Sequence of chain 1.A:
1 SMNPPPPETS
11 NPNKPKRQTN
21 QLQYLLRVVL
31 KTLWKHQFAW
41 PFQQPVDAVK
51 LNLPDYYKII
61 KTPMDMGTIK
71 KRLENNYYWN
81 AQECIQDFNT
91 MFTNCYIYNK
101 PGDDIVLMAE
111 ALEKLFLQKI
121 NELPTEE

Binding-site contacts:
Ligand atom C7 contacts residue LEU53 of chain 1.A at 3.8 Å (hydrophobic).
Ligand atom O1 contacts residue PRO41 of chain 1.A at 3.1 Å.
Ligand atom C contacts residue VAL46 of chain 1.A at 3.5 Å (hydrophobic).
Ligand atom O contacts residue TYR56 of chain 1.A at 3.8 Å.
Ligand atom C1 contacts residue PHE42 of chain 1.A at 3.9 Å (hydrophobic).
Ligand atom C6 contacts residue BU31 of chain 1.D at 3.3 Å.
Ligand atom C2 contacts residue VAL46 of chain 1.A at 3.9 Å (hydrophobic).
Ligand atom C14 contacts residue LEU51 of chain 1.A at 3.6 Å (hydrophobic).
Ligand atom C10 contacts residue PRO41 of chain 1.A at 3.9 Å (hydrophobic).
Ligand atom N1 contacts residue LEU51 of chain 1.A at 3.2 Å.
Ligand atom C11 contacts residue LEU51 of chain 1.A at 3.5 Å (hydrophobic).
Ligand atom C12 contacts residue LEU51 of chain 1.A at 3.5 Å (hydrophobic).
Ligand atom C20 contacts residue LYS50 of chain 1.A at 4.1 Å.
Ligand atom C4 contacts residue ASN99 of chain 1.A at 3.4 Å.
Ligand atom C3 contacts residue ASN99 of chain 1.A at 3.7 Å.
Ligand atom C1 contacts residue VAL46 of chain 1.A at 3.6 Å (hydrophobic).
Ligand atom C15 contacts residue TRP40 of chain 1.A at 4.0 Å (hydrophobic).
Ligand atom N contacts residue PRO41 of chain 1.A at 2.8 Å (h-bond).
Ligand atom N1 contacts residue BU31 of chain 1.D at 4.0 Å.
Ligand atom C contacts residue PRO41 of chain 1.A at 3.7 Å (hydrophobic).
Ligand atom C1 contacts residue PRO41 of chain 1.A at 3.8 Å (hydrophobic).
Ligand atom O contacts residue ASN99 of chain 1.A at 3.1 Å (h-bond).
Ligand atom C16 contacts residue TRP40 of chain 1.A at 3.6 Å (hydrophobic).
Ligand atom O1 contacts residue GLN44 of chain 1.A at 3.8 Å.
Ligand atom C9 contacts residue PRO41 of chain 1.A at 3.8 Å (hydrophobic).
Ligand atom C23 contacts residue TRP40 of chain 1.A at 3.6 Å (hydrophobic).
Ligand atom C11 contacts residue TRP40 of chain 1.A at 3.9 Å (hydrophobic).
Ligand atom O4 contacts residue TRP40 of chain 1.A at 3.5 Å.
Ligand atom C7 contacts residue LEU51 of chain 1.A at 4.1 Å (hydrophobic).
Ligand atom O4 contacts residue GLN44 of chain 1.A at 4.1 Å.
Ligand atom O2 contacts residue LEU51 of chain 1.A at 3.8 Å.
Ligand atom C10 contacts residue LEU51 of chain 1.A at 4.0 Å (hydrophobic).
Ligand atom C19 contacts residue LEU51 of chain 1.A at 4.0 Å (hydrophobic).
Ligand atom C5 contacts residue BU31 of chain 1.D at 4.1 Å.
Ligand atom O2 contacts residue BU31 of chain 1.D at 3.5 Å (h-bond).
Ligand atom C5 contacts residue ASN99 of chain 1.A at 3.4 Å.
Ligand atom C4 contacts residue TYR98 of chain 1.A at 3.6 Å (hydrophobic).
Ligand atom C8 contacts residue BU31 of chain 1.D at 4.1 Å.
Ligand atom N contacts residue VAL46 of chain 1.A at 3.7 Å.
Ligand atom C13 contacts residue BU31 of chain 1.D at 3.4 Å.

The small molecule below binds the protein below.
Small molecule (SMILES): COc1ccc(S(=O)(=O)N2CCCCCC2)cc1NC(=O)c1[nH]c(C)c2c1CCCCC2=O